Binding-site contacts:
Ligand atom O6 contacts residue ARG296 of chain 1.F at 3.8 Å.
Ligand atom C4 contacts residue ILE104 of chain 1.Q at 3.5 Å (hydrophobic).
Ligand atom C1 contacts residue ASN301 of chain 1.F at 1.4 Å.
Ligand atom C5 contacts residue THR383 of chain 1.F at 4.0 Å.
Ligand atom C5 contacts residue ASN301 of chain 1.F at 3.7 Å.
Ligand atom O7 contacts residue ASN301 of chain 1.F at 3.6 Å.
Ligand atom C6 contacts residue SER381 of chain 1.F at 3.9 Å.
Ligand atom C2 contacts residue HIS299 of chain 1.F at 4.0 Å.
Ligand atom O7 contacts residue VAL107 of chain 1.Q at 3.7 Å.
Ligand atom C2 contacts residue ARG103 of chain 1.Q at 3.4 Å.
Ligand atom O5 contacts residue SER381 of chain 1.F at 3.7 Å.
Ligand atom C6 contacts residue THR383 of chain 1.F at 3.9 Å.
Ligand atom O3 contacts residue VAL108 of chain 1.Q at 4.0 Å.
Ligand atom C5 contacts residue ILE104 of chain 1.Q at 3.4 Å (hydrophobic).
Ligand atom C6 contacts residue ILE104 of chain 1.Q at 4.0 Å (hydrophobic).
Ligand atom C3 contacts residue ILE104 of chain 1.Q at 3.5 Å (hydrophobic).
Ligand atom C2 contacts residue GLY106 of chain 1.Q at 3.7 Å.
Ligand atom O4 contacts residue ILE104 of chain 1.Q at 3.2 Å (h-bond).
Ligand atom C3 contacts residue HIS299 of chain 1.F at 3.8 Å.
Ligand atom O6 contacts residue SER62 of chain 1.S at 3.7 Å.
Ligand atom N2 contacts residue ASN301 of chain 1.F at 2.8 Å (h-bond).
Ligand atom C8 contacts residue THR267 of chain 1.F at 3.7 Å.
Ligand atom C4 contacts residue GLY106 of chain 1.Q at 3.5 Å.
Ligand atom C7 contacts residue ASN301 of chain 1.F at 3.4 Å.
Ligand atom C7 contacts residue VAL108 of chain 1.Q at 3.9 Å (hydrophobic).
Ligand atom O3 contacts residue ARG103 of chain 1.Q at 3.2 Å (salt-bridge).
Ligand atom C1 contacts residue HIS299 of chain 1.F at 4.0 Å.
Ligand atom O2 contacts residue ARG103 of chain 1.Q at 2.6 Å (salt-bridge).
Ligand atom N2 contacts residue HIS299 of chain 1.F at 3.5 Å (h-bond).
Ligand atom C3 contacts residue GLY106 of chain 1.Q at 3.9 Å.
Ligand atom O5 contacts residue ASN301 of chain 1.F at 2.4 Å (h-bond).
Ligand atom O7 contacts residue VAL108 of chain 1.Q at 2.8 Å (h-bond).
Ligand atom O5 contacts residue THR383 of chain 1.F at 3.9 Å.
Ligand atom C2 contacts residue ASN301 of chain 1.F at 2.4 Å.
Ligand atom C2 contacts residue ILE104 of chain 1.Q at 4.0 Å (hydrophobic).
Ligand atom O3 contacts residue GLY106 of chain 1.Q at 3.8 Å.
Ligand atom C3 contacts residue ARG103 of chain 1.Q at 3.9 Å.
Ligand atom C4 contacts residue SER62 of chain 1.S at 4.0 Å.
Ligand atom O6 contacts residue SER381 of chain 1.F at 4.0 Å.
Ligand atom C3 contacts residue ASN301 of chain 1.F at 3.7 Å.

A small-molecule ligand and the protein it binds are described below.
Small molecule (SMILES): CC(=O)N[C@H]1[C@H](O[C@H]2[C@H](O)[C@@H](NC(C)=O)CO[C@@H]2CO)O[C@H](CO)[C@@H](O[C@@H]2O[C@H](CO[C@H]3O[C@H](CO)[C@@H](O)[C@H](O)[C@@H]3O)[C@@H](O)[C@H](O[C@H]3O[C@H](CO)[C@@H](O)[C@H](O)[C@@H]3O)[C@@H]2O)[C@@H]1O

Sequence of chain 1.Q:
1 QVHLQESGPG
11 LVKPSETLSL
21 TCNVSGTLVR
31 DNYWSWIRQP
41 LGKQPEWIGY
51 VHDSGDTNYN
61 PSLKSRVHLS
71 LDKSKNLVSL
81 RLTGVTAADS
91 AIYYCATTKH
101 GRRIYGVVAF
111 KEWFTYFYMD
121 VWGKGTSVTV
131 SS

Sequence of chain 1.F:
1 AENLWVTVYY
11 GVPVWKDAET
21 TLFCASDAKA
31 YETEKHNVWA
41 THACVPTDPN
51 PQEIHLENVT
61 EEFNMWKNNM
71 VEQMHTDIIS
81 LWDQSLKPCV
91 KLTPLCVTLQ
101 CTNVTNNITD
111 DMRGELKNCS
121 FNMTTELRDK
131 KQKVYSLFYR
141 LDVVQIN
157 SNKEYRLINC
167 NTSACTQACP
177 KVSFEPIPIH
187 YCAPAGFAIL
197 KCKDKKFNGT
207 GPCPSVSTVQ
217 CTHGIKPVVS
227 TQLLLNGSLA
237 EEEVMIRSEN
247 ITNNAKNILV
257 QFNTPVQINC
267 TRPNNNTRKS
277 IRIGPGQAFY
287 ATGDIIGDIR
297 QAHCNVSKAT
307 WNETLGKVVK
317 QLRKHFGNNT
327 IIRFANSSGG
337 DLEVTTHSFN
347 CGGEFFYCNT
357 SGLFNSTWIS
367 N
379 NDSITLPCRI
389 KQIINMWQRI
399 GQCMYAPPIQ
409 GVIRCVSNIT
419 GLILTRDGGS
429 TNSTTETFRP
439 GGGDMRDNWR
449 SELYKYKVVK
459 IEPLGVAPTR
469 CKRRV

Sequence of chain 1.S:
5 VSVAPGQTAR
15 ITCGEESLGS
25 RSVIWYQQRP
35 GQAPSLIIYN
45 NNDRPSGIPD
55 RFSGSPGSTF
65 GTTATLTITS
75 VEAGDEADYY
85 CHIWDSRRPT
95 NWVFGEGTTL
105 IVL